Binding-site contacts:
Ligand atom O3G contacts residue GLU331 of chain 1.F at 3.0 Å (salt-bridge).
Ligand atom N6 contacts residue LYS184 of chain 1.F at 2.3 Å (salt-bridge).
Ligand atom C8 contacts residue ILE330 of chain 1.F at 3.7 Å (hydrophobic).
Ligand atom N6 contacts residue TYR185 of chain 1.F at 3.7 Å.
Ligand atom N1 contacts residue LEU186 of chain 1.F at 2.7 Å (h-bond).
Ligand atom C2 contacts residue LEU186 of chain 1.F at 3.2 Å (hydrophobic).
Ligand atom O3' contacts residue THR241 of chain 1.F at 3.1 Å (h-bond).
Ligand atom N3 contacts residue LYS198 of chain 1.F at 3.9 Å.
Ligand atom PB contacts residue GLU331 of chain 1.F at 3.5 Å.
Ligand atom C2' contacts residue THR241 of chain 1.F at 3.8 Å.
Ligand atom N1 contacts residue TYR185 of chain 1.F at 3.2 Å.
Ligand atom O1A contacts residue ILE330 of chain 1.F at 3.2 Å.
Ligand atom C6 contacts residue LYS184 of chain 1.F at 3.5 Å.
Ligand atom O1G contacts residue ASN333 of chain 1.F at 3.9 Å.
Ligand atom O2' contacts residue THR241 of chain 1.F at 2.6 Å (h-bond).
Ligand atom O1B contacts residue GLU331 of chain 1.F at 2.4 Å (salt-bridge).
Ligand atom PG contacts residue ASN333 of chain 1.F at 3.5 Å.
Ligand atom C6 contacts residue LEU186 of chain 1.F at 3.8 Å (hydrophobic).
Ligand atom C5 contacts residue ILE330 of chain 1.F at 3.8 Å (hydrophobic).
Ligand atom N3 contacts residue TYR185 of chain 1.F at 3.3 Å.
Ligand atom C2' contacts residue MET320 of chain 1.F at 3.6 Å (hydrophobic).
Ligand atom O1G contacts residue GLU331 of chain 1.F at 3.2 Å (salt-bridge).
Ligand atom O1G contacts residue ARG222 of chain 1.F at 3.7 Å.
Ligand atom N1 contacts residue LYS184 of chain 1.F at 3.6 Å (salt-bridge).
Ligand atom O3' contacts residue ASP200 of chain 1.F at 3.8 Å.
Ligand atom C6 contacts residue TYR185 of chain 1.F at 3.9 Å (hydrophobic).
Ligand atom O2B contacts residue GLU331 of chain 1.F at 3.5 Å (salt-bridge).
Ligand atom C3B contacts residue ASN242 of chain 1.F at 3.2 Å.
Ligand atom N7 contacts residue ILE330 of chain 1.F at 3.2 Å.
Ligand atom O2' contacts residue MET320 of chain 1.F at 3.3 Å.
Ligand atom N6 contacts residue LEU186 of chain 1.F at 3.9 Å.
Ligand atom O1B contacts residue ASP318 of chain 1.F at 3.7 Å.
Ligand atom O3A contacts residue ASN242 of chain 1.F at 3.5 Å (h-bond).
Ligand atom O3G contacts residue ASN333 of chain 1.F at 2.5 Å (h-bond).
Ligand atom O2G contacts residue ASN333 of chain 1.F at 3.8 Å.
Ligand atom PG contacts residue GLU331 of chain 1.F at 3.6 Å.
Ligand atom O1G contacts residue ARG202 of chain 1.F at 3.2 Å (salt-bridge).
Ligand atom O1G contacts residue ASP318 of chain 1.F at 2.5 Å (salt-bridge).
Ligand atom O4' contacts residue HIS239 of chain 1.F at 3.8 Å.
Ligand atom C2 contacts residue TYR185 of chain 1.F at 3.2 Å (hydrophobic).

The small molecule below binds the protein below.
Small molecule (SMILES): Nc1ncnc2c1ncn2[C@@H]1O[C@H](CO[P](=O)(O)O[P](=O)(O)CP(=O)(O)O)[C@@H](O)[C@H]1O

Sequence of chain 1.F:
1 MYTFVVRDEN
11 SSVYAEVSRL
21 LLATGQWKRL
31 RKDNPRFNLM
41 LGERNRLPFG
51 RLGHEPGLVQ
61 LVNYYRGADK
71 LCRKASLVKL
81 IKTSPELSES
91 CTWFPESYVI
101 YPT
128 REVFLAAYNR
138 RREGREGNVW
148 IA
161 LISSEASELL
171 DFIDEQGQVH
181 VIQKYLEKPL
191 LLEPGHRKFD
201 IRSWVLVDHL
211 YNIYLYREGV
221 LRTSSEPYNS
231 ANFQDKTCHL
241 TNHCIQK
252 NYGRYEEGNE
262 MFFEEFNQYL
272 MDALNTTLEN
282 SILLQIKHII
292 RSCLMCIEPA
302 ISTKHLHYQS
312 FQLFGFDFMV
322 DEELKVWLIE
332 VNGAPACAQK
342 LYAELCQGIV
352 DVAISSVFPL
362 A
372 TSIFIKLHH